Sequence of chain 1.G:
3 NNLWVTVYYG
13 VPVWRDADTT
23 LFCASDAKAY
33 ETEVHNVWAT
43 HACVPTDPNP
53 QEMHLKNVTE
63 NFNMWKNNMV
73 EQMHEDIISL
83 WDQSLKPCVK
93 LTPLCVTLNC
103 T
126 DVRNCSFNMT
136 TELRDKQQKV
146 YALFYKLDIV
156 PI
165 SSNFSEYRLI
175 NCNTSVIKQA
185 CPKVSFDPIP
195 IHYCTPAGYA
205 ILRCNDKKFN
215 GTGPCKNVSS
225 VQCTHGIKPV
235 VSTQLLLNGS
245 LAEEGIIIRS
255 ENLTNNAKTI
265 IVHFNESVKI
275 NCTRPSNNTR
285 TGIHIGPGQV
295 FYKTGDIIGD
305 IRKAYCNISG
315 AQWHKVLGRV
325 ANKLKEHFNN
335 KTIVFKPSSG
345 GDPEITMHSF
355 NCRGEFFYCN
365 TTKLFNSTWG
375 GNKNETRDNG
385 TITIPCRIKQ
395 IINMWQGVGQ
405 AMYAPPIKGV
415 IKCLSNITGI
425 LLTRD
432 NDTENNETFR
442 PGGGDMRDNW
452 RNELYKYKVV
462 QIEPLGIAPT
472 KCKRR

A protein and the small-molecule ligand that binds it are described below.
Small molecule (SMILES): CC(=O)N[C@@H]1[C@@H](O)[C@H](O)[C@@H](CO)O[C@H]1O

Binding-site contacts:
Ligand atom C1 contacts residue GLU435 of chain 1.G at 4.5 Å.
Ligand atom O5 contacts residue ASN437 of chain 1.G at 2.3 Å (h-bond).
Ligand atom N2 contacts residue ASN437 of chain 1.G at 3.0 Å (h-bond).
Ligand atom N2 contacts residue THR439 of chain 1.G at 4.2 Å.
Ligand atom C7 contacts residue ASN437 of chain 1.G at 3.2 Å.
Ligand atom C3 contacts residue ASN437 of chain 1.G at 3.8 Å.
Ligand atom C4 contacts residue ASN437 of chain 1.G at 4.2 Å.
Ligand atom O7 contacts residue GLU435 of chain 1.G at 4.0 Å.
Ligand atom C8 contacts residue ASN437 of chain 1.G at 3.8 Å.
Ligand atom C1 contacts residue ASN436 of chain 1.G at 4.5 Å.
Ligand atom C8 contacts residue THR439 of chain 1.G at 3.1 Å.
Ligand atom C5 contacts residue ASN437 of chain 1.G at 3.6 Å.
Ligand atom O5 contacts residue ASN436 of chain 1.G at 4.5 Å.
Ligand atom C7 contacts residue THR439 of chain 1.G at 4.2 Å.
Ligand atom C1 contacts residue ASN437 of chain 1.G at 1.4 Å.
Ligand atom O7 contacts residue ASN437 of chain 1.G at 3.3 Å (h-bond).
Ligand atom C2 contacts residue ASN437 of chain 1.G at 2.5 Å.